This protein binds this small molecule.
Small molecule (SMILES): CC(=O)N[C@@H]1[C@@H](O)[C@H](O)[C@@H](CO)O[C@H]1O

Binding-site contacts:
Ligand atom C8 contacts residue VAL653 of chain 1.B at 4.0 Å (hydrophobic).
Ligand atom C5 contacts residue ASN654 of chain 1.B at 3.6 Å.
Ligand atom C7 contacts residue ASN654 of chain 1.B at 3.2 Å.
Ligand atom C1 contacts residue ASN654 of chain 1.B at 1.4 Å.
Ligand atom C7 contacts residue VAL653 of chain 1.B at 4.4 Å (hydrophobic).
Ligand atom C3 contacts residue ASN654 of chain 1.B at 3.8 Å.
Ligand atom C2 contacts residue ASN654 of chain 1.B at 2.5 Å.
Ligand atom C8 contacts residue TYR652 of chain 1.B at 3.4 Å (hydrophobic).
Ligand atom C4 contacts residue ASN654 of chain 1.B at 4.2 Å.
Ligand atom N2 contacts residue ASN654 of chain 1.B at 3.0 Å (h-bond).
Ligand atom O7 contacts residue ASN654 of chain 1.B at 2.9 Å (h-bond).
Ligand atom C7 contacts residue TYR652 of chain 1.B at 4.1 Å (hydrophobic).
Ligand atom O5 contacts residue ASN654 of chain 1.B at 2.3 Å (h-bond).
Ligand atom C8 contacts residue GLU651 of chain 1.B at 4.3 Å.
Ligand atom N2 contacts residue TYR652 of chain 1.B at 4.1 Å.

Sequence of chain 1.B:
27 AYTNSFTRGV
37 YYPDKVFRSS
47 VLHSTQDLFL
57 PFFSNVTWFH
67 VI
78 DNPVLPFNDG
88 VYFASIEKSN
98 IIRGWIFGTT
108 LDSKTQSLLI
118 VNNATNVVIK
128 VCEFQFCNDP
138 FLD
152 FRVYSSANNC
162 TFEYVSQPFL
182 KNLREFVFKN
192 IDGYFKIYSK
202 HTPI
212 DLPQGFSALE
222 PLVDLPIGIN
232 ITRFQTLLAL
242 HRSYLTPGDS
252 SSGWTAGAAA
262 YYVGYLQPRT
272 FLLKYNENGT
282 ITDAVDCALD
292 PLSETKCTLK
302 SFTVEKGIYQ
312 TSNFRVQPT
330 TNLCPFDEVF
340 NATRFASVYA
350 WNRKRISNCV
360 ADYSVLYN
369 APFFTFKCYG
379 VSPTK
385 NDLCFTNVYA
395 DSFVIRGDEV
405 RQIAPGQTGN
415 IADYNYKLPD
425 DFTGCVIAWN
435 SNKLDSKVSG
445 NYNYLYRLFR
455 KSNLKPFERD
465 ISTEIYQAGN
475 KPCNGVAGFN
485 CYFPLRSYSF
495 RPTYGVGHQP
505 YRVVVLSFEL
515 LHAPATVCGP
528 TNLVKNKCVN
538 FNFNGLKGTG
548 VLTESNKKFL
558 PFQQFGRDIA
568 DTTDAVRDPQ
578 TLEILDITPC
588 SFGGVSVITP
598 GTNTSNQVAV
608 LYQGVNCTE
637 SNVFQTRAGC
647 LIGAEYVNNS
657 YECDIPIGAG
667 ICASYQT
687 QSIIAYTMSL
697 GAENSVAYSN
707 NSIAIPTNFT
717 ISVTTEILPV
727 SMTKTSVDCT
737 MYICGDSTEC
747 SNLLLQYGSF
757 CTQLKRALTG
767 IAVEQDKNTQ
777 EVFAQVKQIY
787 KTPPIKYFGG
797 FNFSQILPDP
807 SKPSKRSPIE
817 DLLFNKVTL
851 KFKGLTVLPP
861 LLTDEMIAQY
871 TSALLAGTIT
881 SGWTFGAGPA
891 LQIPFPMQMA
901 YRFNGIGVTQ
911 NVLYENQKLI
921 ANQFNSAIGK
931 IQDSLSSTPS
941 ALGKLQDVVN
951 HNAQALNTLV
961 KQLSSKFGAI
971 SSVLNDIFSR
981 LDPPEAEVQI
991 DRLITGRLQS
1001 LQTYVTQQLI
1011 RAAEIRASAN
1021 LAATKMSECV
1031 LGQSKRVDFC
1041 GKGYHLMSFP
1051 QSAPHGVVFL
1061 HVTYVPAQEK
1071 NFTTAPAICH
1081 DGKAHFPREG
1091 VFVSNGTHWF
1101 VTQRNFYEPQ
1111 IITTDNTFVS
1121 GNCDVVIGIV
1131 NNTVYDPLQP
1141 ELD